Sequence of chain 1.A:
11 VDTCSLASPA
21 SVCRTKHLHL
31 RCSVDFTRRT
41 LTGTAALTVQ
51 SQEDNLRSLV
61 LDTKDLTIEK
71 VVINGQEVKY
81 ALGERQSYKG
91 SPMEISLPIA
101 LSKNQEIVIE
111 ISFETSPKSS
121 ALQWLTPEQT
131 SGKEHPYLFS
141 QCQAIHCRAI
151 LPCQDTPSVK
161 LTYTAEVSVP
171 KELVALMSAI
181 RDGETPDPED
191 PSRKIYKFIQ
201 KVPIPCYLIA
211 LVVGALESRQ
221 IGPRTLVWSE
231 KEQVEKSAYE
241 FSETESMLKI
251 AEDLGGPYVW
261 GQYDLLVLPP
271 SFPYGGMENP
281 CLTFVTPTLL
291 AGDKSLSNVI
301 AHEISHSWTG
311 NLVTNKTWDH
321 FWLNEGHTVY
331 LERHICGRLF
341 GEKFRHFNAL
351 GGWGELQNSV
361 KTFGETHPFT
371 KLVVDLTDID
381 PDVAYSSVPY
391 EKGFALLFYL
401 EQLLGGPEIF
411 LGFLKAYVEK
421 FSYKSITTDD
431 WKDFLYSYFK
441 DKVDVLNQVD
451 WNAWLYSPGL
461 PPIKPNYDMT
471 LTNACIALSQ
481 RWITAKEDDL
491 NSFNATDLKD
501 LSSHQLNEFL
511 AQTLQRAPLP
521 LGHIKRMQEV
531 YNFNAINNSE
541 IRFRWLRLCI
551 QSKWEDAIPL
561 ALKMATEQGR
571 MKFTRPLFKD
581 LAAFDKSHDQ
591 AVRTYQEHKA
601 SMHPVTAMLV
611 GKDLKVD

A small-molecule ligand and the protein it binds are described below.
Small molecule (SMILES): Nc1nc(-c2ccc(Cc3ccccc3)cc2)co1

Binding-site contacts:
Ligand atom C12 contacts residue TYR274 of chain 1.A at 3.6 Å (hydrophobic).
Ligand atom C15 contacts residue PHE321 of chain 1.A at 3.4 Å (hydrophobic).
Ligand atom C9 contacts residue PHE321 of chain 1.A at 3.4 Å (hydrophobic).
Ligand atom O1 contacts residue PRO389 of chain 1.A at 3.6 Å.
Ligand atom C4 contacts residue ALA384 of chain 1.A at 3.7 Å (hydrophobic).
Ligand atom N1 contacts residue PRO389 of chain 1.A at 3.8 Å.
Ligand atom C10 contacts residue GLN143 of chain 1.A at 3.4 Å.
Ligand atom C1 contacts residue LYS371 of chain 1.A at 3.6 Å.
Ligand atom C3 contacts residue PHE321 of chain 1.A at 3.8 Å (hydrophobic).
Ligand atom N1 contacts residue LYS371 of chain 1.A at 2.8 Å (salt-bridge).
Ligand atom C16 contacts residue VAL374 of chain 1.A at 3.8 Å (hydrophobic).
Ligand atom O1 contacts residue PHE369 of chain 1.A at 3.4 Å (h-bond).
Ligand atom C16 contacts residue ALA384 of chain 1.A at 3.8 Å (hydrophobic).
Ligand atom C11 contacts residue TYR274 of chain 1.A at 3.6 Å (hydrophobic).
Ligand atom C11 contacts residue TYR385 of chain 1.A at 3.6 Å (hydrophobic).
Ligand atom C12 contacts residue ASP382 of chain 1.A at 3.5 Å.
Ligand atom C7 contacts residue ALA144 of chain 1.A at 3.9 Å (hydrophobic).
Ligand atom C5 contacts residue PRO381 of chain 1.A at 3.8 Å (hydrophobic).
Ligand atom C1 contacts residue PRO389 of chain 1.A at 3.6 Å (hydrophobic).
Ligand atom C2 contacts residue PRO389 of chain 1.A at 3.9 Å (hydrophobic).
Ligand atom C4 contacts residue TYR385 of chain 1.A at 3.7 Å (hydrophobic).
Ligand atom C1 contacts residue LEU372 of chain 1.A at 3.7 Å (hydrophobic).
Ligand atom N1 contacts residue VAL388 of chain 1.A at 3.9 Å.
Ligand atom C1 contacts residue VAL374 of chain 1.A at 3.4 Å (hydrophobic).
Ligand atom C14 contacts residue TRP318 of chain 1.A at 3.3 Å (hydrophobic).
Ligand atom C5 contacts residue TYR385 of chain 1.A at 3.7 Å (hydrophobic).
Ligand atom C10 contacts residue TYR385 of chain 1.A at 3.7 Å (hydrophobic).
Ligand atom O1 contacts residue VAL374 of chain 1.A at 3.4 Å.
Ligand atom C7 contacts residue PRO381 of chain 1.A at 3.8 Å (hydrophobic).
Ligand atom C8 contacts residue ALA144 of chain 1.A at 3.8 Å (hydrophobic).
Ligand atom C13 contacts residue PRO381 of chain 1.A at 3.5 Å (hydrophobic).
Ligand atom N2 contacts residue PRO389 of chain 1.A at 3.5 Å.
Ligand atom C10 contacts residue PHE321 of chain 1.A at 3.7 Å (hydrophobic).
Ligand atom C12 contacts residue TYR385 of chain 1.A at 3.8 Å (hydrophobic).
Ligand atom O1 contacts residue LYS371 of chain 1.A at 3.7 Å.
Ligand atom C15 contacts residue TRP318 of chain 1.A at 3.3 Å (hydrophobic).
Ligand atom C14 contacts residue PHE321 of chain 1.A at 3.5 Å (hydrophobic).
Ligand atom C6 contacts residue PHE321 of chain 1.A at 3.8 Å (hydrophobic).
Ligand atom N1 contacts residue LEU372 of chain 1.A at 2.8 Å (h-bond).
Ligand atom N1 contacts residue VAL374 of chain 1.A at 3.8 Å.